Binding-site contacts:
Ligand atom C6 contacts residue THR357 of chain 1.F at 3.8 Å.
Ligand atom C2 contacts residue ASN457 of chain 1.F at 2.4 Å.
Ligand atom C7 contacts residue ASN457 of chain 1.F at 3.7 Å.
Ligand atom N2 contacts residue ASN457 of chain 1.F at 2.9 Å (h-bond).
Ligand atom C6 contacts residue ALA358 of chain 1.F at 4.4 Å (hydrophobic).
Ligand atom O6 contacts residue ALA358 of chain 1.F at 3.4 Å (h-bond).
Ligand atom O5 contacts residue ASN457 of chain 1.F at 2.4 Å (h-bond).
Ligand atom C5 contacts residue ASN457 of chain 1.F at 3.6 Å.
Ligand atom O5 contacts residue THR357 of chain 1.F at 3.8 Å.
Ligand atom O6 contacts residue THR357 of chain 1.F at 3.1 Å (h-bond).
Ligand atom O7 contacts residue ASN457 of chain 1.F at 4.0 Å.
Ligand atom C1 contacts residue GLN455 of chain 1.F at 4.3 Å.
Ligand atom C8 contacts residue ASN454 of chain 1.F at 4.3 Å.
Ligand atom N2 contacts residue GLN455 of chain 1.F at 4.1 Å.
Ligand atom C8 contacts residue GLN455 of chain 1.F at 3.6 Å.
Ligand atom C5 contacts residue THR357 of chain 1.F at 4.2 Å.
Ligand atom C3 contacts residue ASN457 of chain 1.F at 3.8 Å.
Ligand atom O6 contacts residue ASN457 of chain 1.F at 4.5 Å.
Ligand atom C4 contacts residue ASN457 of chain 1.F at 4.2 Å.
Ligand atom C1 contacts residue ASN457 of chain 1.F at 1.4 Å.
Ligand atom C7 contacts residue GLN455 of chain 1.F at 4.4 Å.
Ligand atom C2 contacts residue GLN455 of chain 1.F at 4.4 Å.
Ligand atom C3 contacts residue GLN455 of chain 1.F at 4.1 Å.

Sequence of chain 1.F:
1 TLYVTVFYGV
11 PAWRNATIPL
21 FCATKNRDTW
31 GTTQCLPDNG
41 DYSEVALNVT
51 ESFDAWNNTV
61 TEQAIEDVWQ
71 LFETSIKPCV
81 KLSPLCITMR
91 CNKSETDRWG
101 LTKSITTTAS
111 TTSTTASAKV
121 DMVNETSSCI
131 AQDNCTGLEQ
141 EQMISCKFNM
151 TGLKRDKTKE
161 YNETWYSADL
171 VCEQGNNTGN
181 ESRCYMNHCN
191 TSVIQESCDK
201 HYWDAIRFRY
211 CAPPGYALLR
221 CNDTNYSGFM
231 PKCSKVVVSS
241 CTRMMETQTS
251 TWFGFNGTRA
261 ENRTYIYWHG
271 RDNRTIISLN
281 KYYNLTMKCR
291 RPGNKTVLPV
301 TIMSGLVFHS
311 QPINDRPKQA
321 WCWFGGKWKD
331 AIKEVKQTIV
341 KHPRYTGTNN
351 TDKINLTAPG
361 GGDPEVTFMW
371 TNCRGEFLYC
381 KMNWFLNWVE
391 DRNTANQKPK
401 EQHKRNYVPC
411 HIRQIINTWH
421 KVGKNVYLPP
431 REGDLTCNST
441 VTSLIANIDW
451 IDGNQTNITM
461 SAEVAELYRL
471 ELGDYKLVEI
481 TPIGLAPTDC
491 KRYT

A protein and the small-molecule ligand that binds it are described below.
Small molecule (SMILES): CC(=O)N[C@H]1[C@H](O[C@H]2[C@H](O)[C@@H](NC(C)=O)CO[C@@H]2CO)O[C@H](CO)[C@@H](O[C@@H]2O[C@H](CO)[C@@H](O)[C@H](O[C@H]3O[C@H](CO)[C@@H](O)[C@H](O)[C@@H]3O)[C@@H]2O)[C@@H]1O